Sequence of chain 1.B:
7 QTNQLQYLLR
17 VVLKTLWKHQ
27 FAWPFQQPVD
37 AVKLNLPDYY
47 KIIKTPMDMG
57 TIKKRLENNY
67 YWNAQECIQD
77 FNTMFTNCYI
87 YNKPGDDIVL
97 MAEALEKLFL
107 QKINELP

This small molecule binds to this protein.
Small molecule (SMILES): CCNC(=O)c1cc2c(-c3cc(S(C)(=O)=O)ccc3Oc3ccc(F)cc3F)cn(C)c(=O)c2[nH]1

Binding-site contacts:
Ligand atom F33 contacts residue ASP93 of chain 1.B at 3.5 Å.
Ligand atom C19 contacts residue ASN88 of chain 1.B at 3.7 Å.
Ligand atom C24 contacts residue ASN88 of chain 1.B at 3.7 Å.
Ligand atom N26 contacts residue ILE94 of chain 1.B at 3.6 Å.
Ligand atom N26 contacts residue VAL35 of chain 1.B at 3.8 Å.
Ligand atom C13 contacts residue ILE94 of chain 1.B at 3.8 Å (hydrophobic).
Ligand atom C13 contacts residue TRP29 of chain 1.B at 3.9 Å (hydrophobic).
Ligand atom C19 contacts residue ILE94 of chain 1.B at 3.6 Å (hydrophobic).
Ligand atom C22 contacts residue PHE31 of chain 1.B at 3.7 Å (hydrophobic).
Ligand atom N25 contacts residue LEU42 of chain 1.B at 3.8 Å.
Ligand atom C8 contacts residue LEU40 of chain 1.B at 3.8 Å (hydrophobic).
Ligand atom C18 contacts residue ILE94 of chain 1.B at 3.9 Å (hydrophobic).
Ligand atom F34 contacts residue PRO30 of chain 1.B at 2.8 Å.
Ligand atom C23 contacts residue PRO30 of chain 1.B at 3.6 Å (hydrophobic).
Ligand atom C21 contacts residue ASN88 of chain 1.B at 3.5 Å.
Ligand atom N25 contacts residue ASN88 of chain 1.B at 2.9 Å (h-bond).
Ligand atom O28 contacts residue ASN88 of chain 1.B at 2.9 Å (h-bond).
Ligand atom F34 contacts residue TRP29 of chain 1.B at 3.4 Å.
Ligand atom N27 contacts residue ASN88 of chain 1.B at 2.9 Å (h-bond).
Ligand atom C16 contacts residue LEU42 of chain 1.B at 3.8 Å (hydrophobic).
Ligand atom C20 contacts residue LEU42 of chain 1.B at 3.4 Å (hydrophobic).
Ligand atom C20 contacts residue ASN88 of chain 1.B at 3.7 Å.
Ligand atom C7 contacts residue MET97 of chain 1.B at 3.5 Å (hydrophobic).
Ligand atom N27 contacts residue TYR87 of chain 1.B at 3.8 Å.
Ligand atom N27 contacts residue LEU42 of chain 1.B at 3.6 Å.
Ligand atom C16 contacts residue ASN88 of chain 1.B at 3.6 Å.
Ligand atom C8 contacts residue PRO30 of chain 1.B at 3.9 Å (hydrophobic).
Ligand atom C5 contacts residue PRO30 of chain 1.B at 3.9 Å (hydrophobic).
Ligand atom C22 contacts residue VAL35 of chain 1.B at 3.6 Å (hydrophobic).
Ligand atom C15 contacts residue ILE94 of chain 1.B at 3.8 Å (hydrophobic).
Ligand atom O29 contacts residue LEU42 of chain 1.B at 3.5 Å.
Ligand atom C14 contacts residue LEU40 of chain 1.B at 3.9 Å (hydrophobic).
Ligand atom C23 contacts residue GLN33 of chain 1.B at 3.3 Å.
Ligand atom C17 contacts residue ILE94 of chain 1.B at 3.7 Å (hydrophobic).
Ligand atom O30 contacts residue TRP29 of chain 1.B at 3.7 Å.
Ligand atom C5 contacts residue LEU40 of chain 1.B at 3.5 Å (hydrophobic).
Ligand atom C17 contacts residue PRO30 of chain 1.B at 3.8 Å (hydrophobic).
Ligand atom F34 contacts residue ILE94 of chain 1.B at 3.6 Å.
Ligand atom O30 contacts residue GLN33 of chain 1.B at 3.4 Å (h-bond).
Ligand atom C4 contacts residue TRP29 of chain 1.B at 3.6 Å (hydrophobic).